The protein below binds the small molecule below.
Small molecule (SMILES): Nc1ccn([C@H]2C[C@H](O)[C@@H](COP(=O)(O)O)O2)c(=O)n1

Binding-site contacts:
Ligand atom P contacts residue DA4 of chain 13.D at 3.2 Å.
Ligand atom C4' contacts residue DA4 of chain 13.D at 4.3 Å.
Ligand atom C2' contacts residue DA4 of chain 13.D at 3.5 Å.
Ligand atom O5' contacts residue DA4 of chain 13.D at 4.0 Å.
Ligand atom OP1 contacts residue DA4 of chain 13.D at 2.2 Å.
Ligand atom O3' contacts residue DA4 of chain 13.D at 4.2 Å.
Ligand atom C3' contacts residue DA4 of chain 13.D at 3.3 Å.
Ligand atom OP2 contacts residue DA4 of chain 13.D at 3.6 Å.
Ligand atom C5' contacts residue DA4 of chain 13.D at 4.0 Å.